Binding-site contacts:
Ligand atom C24 contacts residue LEU211 of chain 1.B at 3.3 Å (hydrophobic).
Ligand atom N6 contacts residue TYR274 of chain 1.A at 3.4 Å.
Ligand atom C22 contacts residue TYR274 of chain 1.A at 3.2 Å (hydrophobic).
Ligand atom C31 contacts residue SER255 of chain 1.B at 3.6 Å.
Ligand atom N2 contacts residue NDP1 of chain 1.H at 3.0 Å (h-bond).
Ligand atom C20 contacts residue TYR171 of chain 1.B at 3.4 Å (hydrophobic).
Ligand atom C19 contacts residue SER164 of chain 1.B at 3.1 Å.
Ligand atom C20 contacts residue LEU211 of chain 1.B at 3.5 Å (hydrophobic).
Ligand atom C23 contacts residue MET227 of chain 1.B at 3.2 Å (hydrophobic).
Ligand atom O1 contacts residue ILE115 of chain 1.B at 3.4 Å.
Ligand atom C22 contacts residue TYR171 of chain 1.B at 3.3 Å (hydrophobic).
Ligand atom N2 contacts residue THR216 of chain 1.B at 3.5 Å.
Ligand atom C20 contacts residue MET227 of chain 1.B at 3.5 Å (hydrophobic).
Ligand atom O1 contacts residue THR216 of chain 1.B at 3.6 Å.
Ligand atom C12 contacts residue TYR278 of chain 1.A at 3.5 Å (hydrophobic).
Ligand atom C24 contacts residue ASP253 of chain 1.B at 3.1 Å.
Ligand atom C21 contacts residue MET227 of chain 1.B at 3.5 Å (hydrophobic).
Ligand atom C1 contacts residue TYR177 of chain 1.B at 3.6 Å (hydrophobic).
Ligand atom C32 contacts residue SER255 of chain 1.B at 3.5 Å.
Ligand atom C25 contacts residue ASP253 of chain 1.B at 3.0 Å.
Ligand atom C5 contacts residue THR118 of chain 1.B at 3.6 Å.
Ligand atom N5 contacts residue GLY210 of chain 1.B at 3.4 Å.
Ligand atom C14 contacts residue TYR171 of chain 1.B at 3.6 Å (hydrophobic).
Ligand atom N5 contacts residue MET227 of chain 1.B at 3.5 Å (h-bond).
Ligand atom O2 contacts residue NDP1 of chain 1.H at 3.1 Å.
Ligand atom C21 contacts residue TYR171 of chain 1.B at 2.7 Å (hydrophobic).
Ligand atom O1 contacts residue THR118 of chain 1.B at 3.4 Å.
Ligand atom N5 contacts residue LEU211 of chain 1.B at 2.5 Å (h-bond).
Ligand atom O2 contacts residue SER164 of chain 1.B at 2.6 Å (h-bond).
Ligand atom C17 contacts residue TYR171 of chain 1.B at 3.4 Å (hydrophobic).
Ligand atom C22 contacts residue MET227 of chain 1.B at 3.3 Å (hydrophobic).
Ligand atom C25 contacts residue THR258 of chain 1.B at 3.6 Å.
Ligand atom C24 contacts residue MET227 of chain 1.B at 3.3 Å (hydrophobic).
Ligand atom C28 contacts residue TYR274 of chain 1.A at 3.1 Å (hydrophobic).
Ligand atom C6 contacts residue TYR177 of chain 1.B at 3.6 Å (hydrophobic).
Ligand atom C2 contacts residue NDP1 of chain 1.H at 3.6 Å.
Ligand atom O2 contacts residue TYR177 of chain 1.B at 2.8 Å (h-bond).
Ligand atom C33 contacts residue SER164 of chain 1.B at 3.6 Å.
Ligand atom C26 contacts residue SER255 of chain 1.B at 3.5 Å.
Ligand atom C11 contacts residue ILE115 of chain 1.B at 3.5 Å (hydrophobic).

Sequence of chain 1.A:
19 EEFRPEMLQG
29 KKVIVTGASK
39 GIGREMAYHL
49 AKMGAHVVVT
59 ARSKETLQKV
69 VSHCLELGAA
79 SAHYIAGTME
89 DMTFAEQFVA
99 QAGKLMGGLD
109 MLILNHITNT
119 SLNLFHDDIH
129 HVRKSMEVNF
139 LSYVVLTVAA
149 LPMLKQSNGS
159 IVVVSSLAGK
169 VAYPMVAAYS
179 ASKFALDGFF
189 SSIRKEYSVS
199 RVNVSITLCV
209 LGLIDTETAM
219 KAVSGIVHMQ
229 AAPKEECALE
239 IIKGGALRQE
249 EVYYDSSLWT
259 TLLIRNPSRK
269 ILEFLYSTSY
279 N

Sequence of chain 1.B:
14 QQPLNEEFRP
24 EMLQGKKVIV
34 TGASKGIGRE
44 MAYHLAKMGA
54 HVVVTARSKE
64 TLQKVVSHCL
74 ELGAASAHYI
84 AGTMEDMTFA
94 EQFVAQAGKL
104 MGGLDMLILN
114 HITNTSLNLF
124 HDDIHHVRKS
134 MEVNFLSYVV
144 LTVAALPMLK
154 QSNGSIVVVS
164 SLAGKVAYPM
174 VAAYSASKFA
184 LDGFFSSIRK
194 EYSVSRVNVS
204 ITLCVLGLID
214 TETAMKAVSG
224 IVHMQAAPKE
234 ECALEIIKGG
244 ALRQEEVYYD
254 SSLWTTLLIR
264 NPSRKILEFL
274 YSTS

A protein and the small-molecule ligand that binds it are described below.
Small molecule (SMILES): CC(C)(C)N1CCN(c2ccc(N3CCN(C(=O)NC4[C@@H]5CC6C[C@H]4CC(C(N)=O)(C6)C5)c4ccccc43)nc2)CC1